Sequence of chain 1.I:
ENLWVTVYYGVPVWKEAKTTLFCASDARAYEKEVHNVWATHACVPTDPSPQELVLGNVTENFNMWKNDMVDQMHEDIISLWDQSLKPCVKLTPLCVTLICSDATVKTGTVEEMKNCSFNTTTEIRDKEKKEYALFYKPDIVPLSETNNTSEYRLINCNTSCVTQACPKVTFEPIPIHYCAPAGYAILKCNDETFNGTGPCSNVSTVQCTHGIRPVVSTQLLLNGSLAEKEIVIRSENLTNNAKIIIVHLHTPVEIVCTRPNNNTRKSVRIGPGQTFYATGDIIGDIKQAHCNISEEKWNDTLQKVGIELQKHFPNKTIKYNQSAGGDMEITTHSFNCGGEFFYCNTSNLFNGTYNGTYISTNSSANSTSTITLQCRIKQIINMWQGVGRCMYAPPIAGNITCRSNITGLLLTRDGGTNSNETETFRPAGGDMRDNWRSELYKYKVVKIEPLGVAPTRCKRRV

This protein binds this small molecule.
Small molecule (SMILES): CC(=O)N[C@H]1[C@H](O[C@H]2[C@H](O)[C@@H](NC(C)=O)CO[C@@H]2CO)O[C@H](CO)[C@@H](O[C@@H]2O[C@H](CO)[C@@H](O)[C@H](O)[C@@H]2O)[C@@H]1O

Binding-site contacts:
Ligand atom C1 contacts residue THR361 of chain 1.I at 4.4 Å.
Ligand atom O6 contacts residue ILE359 of chain 1.I at 4.0 Å.
Ligand atom C2 contacts residue ASN299 of chain 1.I at 2.6 Å.
Ligand atom C3 contacts residue ASN299 of chain 1.I at 3.8 Å.
Ligand atom C4 contacts residue ASN299 of chain 1.I at 4.1 Å.
Ligand atom C5 contacts residue ASN299 of chain 1.I at 3.4 Å.
Ligand atom O7 contacts residue THR353 of chain 1.I at 4.3 Å.
Ligand atom C7 contacts residue ASN299 of chain 1.I at 3.9 Å.
Ligand atom C5 contacts residue THR361 of chain 1.I at 4.0 Å.
Ligand atom C8 contacts residue ASN351 of chain 1.I at 3.6 Å.
Ligand atom N2 contacts residue GLN303 of chain 1.I at 4.0 Å.
Ligand atom C6 contacts residue THR361 of chain 1.I at 4.0 Å.
Ligand atom O7 contacts residue GLN303 of chain 1.I at 3.6 Å (h-bond).
Ligand atom O5 contacts residue THR361 of chain 1.I at 3.6 Å.
Ligand atom N2 contacts residue ASN299 of chain 1.I at 2.8 Å (h-bond).
Ligand atom C7 contacts residue GLN303 of chain 1.I at 4.0 Å.
Ligand atom O5 contacts residue ASN299 of chain 1.I at 2.2 Å (h-bond).
Ligand atom C1 contacts residue ASN299 of chain 1.I at 1.4 Å.